This protein binds this small molecule.
Small molecule (SMILES): C[C@@H](O)[C@H](N)C(=O)O

Sequence of chain 1.A:
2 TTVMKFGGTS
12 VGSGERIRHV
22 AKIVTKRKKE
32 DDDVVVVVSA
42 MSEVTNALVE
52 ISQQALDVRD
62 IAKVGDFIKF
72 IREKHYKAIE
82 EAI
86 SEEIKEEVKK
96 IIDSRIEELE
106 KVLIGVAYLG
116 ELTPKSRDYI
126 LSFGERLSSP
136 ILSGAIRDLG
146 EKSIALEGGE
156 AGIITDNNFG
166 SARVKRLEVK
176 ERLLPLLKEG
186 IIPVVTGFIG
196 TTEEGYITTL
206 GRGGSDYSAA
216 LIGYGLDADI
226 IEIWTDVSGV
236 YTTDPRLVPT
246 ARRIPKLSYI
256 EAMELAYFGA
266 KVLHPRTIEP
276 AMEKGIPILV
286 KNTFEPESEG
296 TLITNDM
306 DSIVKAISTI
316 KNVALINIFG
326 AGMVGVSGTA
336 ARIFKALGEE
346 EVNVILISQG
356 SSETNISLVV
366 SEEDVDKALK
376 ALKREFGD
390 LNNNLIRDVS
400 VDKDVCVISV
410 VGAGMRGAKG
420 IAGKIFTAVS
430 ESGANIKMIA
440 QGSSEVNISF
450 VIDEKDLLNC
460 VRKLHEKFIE

Sequence of chain 1.B:
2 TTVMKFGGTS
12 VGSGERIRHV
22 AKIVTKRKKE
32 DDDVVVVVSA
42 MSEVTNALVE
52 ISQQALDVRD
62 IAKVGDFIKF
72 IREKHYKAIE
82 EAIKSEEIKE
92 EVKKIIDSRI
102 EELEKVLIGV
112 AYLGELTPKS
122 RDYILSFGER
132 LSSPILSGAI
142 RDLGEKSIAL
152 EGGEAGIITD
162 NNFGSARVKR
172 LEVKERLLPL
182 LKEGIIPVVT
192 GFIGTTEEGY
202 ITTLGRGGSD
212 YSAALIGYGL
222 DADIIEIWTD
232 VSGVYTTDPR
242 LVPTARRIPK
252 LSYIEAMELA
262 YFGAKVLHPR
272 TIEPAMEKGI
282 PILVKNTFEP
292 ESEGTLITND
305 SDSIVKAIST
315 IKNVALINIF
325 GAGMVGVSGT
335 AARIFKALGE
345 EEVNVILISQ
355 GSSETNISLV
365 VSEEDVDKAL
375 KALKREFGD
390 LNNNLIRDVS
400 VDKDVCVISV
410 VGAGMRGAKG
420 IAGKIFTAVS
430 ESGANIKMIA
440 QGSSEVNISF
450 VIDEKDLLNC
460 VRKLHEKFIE

Binding-site contacts:
Ligand atom CB contacts residue GLN440 of chain 1.A at 3.6 Å.
Ligand atom CA contacts residue ASN434 of chain 1.B at 3.8 Å.
Ligand atom CA contacts residue ALA417 of chain 1.A at 3.6 Å (hydrophobic).
Ligand atom C contacts residue ALA421 of chain 1.A at 4.1 Å (hydrophobic).
Ligand atom OXT contacts residue ALA417 of chain 1.A at 3.4 Å (h-bond).
Ligand atom OG1 contacts residue GLN440 of chain 1.A at 3.5 Å (h-bond).
Ligand atom CG2 contacts residue GLN440 of chain 1.A at 2.9 Å.
Ligand atom O contacts residue LYS418 of chain 1.A at 4.3 Å.
Ligand atom CG2 contacts residue ILE447 of chain 1.A at 4.2 Å (hydrophobic).
Ligand atom N contacts residue ALA417 of chain 1.A at 3.7 Å.
Ligand atom C contacts residue ILE435 of chain 1.B at 3.9 Å (hydrophobic).
Ligand atom O contacts residue ASN434 of chain 1.B at 3.8 Å.
Ligand atom O contacts residue ALA417 of chain 1.A at 4.0 Å.
Ligand atom OG1 contacts residue ILE435 of chain 1.B at 4.3 Å.
Ligand atom N contacts residue GLY416 of chain 1.A at 3.9 Å.
Ligand atom OG1 contacts residue ILE420 of chain 1.A at 4.0 Å.
Ligand atom OXT contacts residue ALA421 of chain 1.A at 3.0 Å (h-bond).
Ligand atom C contacts residue ALA417 of chain 1.A at 3.4 Å (hydrophobic).
Ligand atom N contacts residue MET414 of chain 1.A at 3.6 Å.
Ligand atom CA contacts residue ILE435 of chain 1.B at 3.8 Å (hydrophobic).
Ligand atom OXT contacts residue ILE420 of chain 1.A at 3.1 Å (h-bond).
Ligand atom CA contacts residue GLU444 of chain 1.A at 3.8 Å.
Ligand atom OG1 contacts residue ILE447 of chain 1.A at 4.1 Å.
Ligand atom OXT contacts residue GLY419 of chain 1.A at 3.5 Å (h-bond).
Ligand atom CB contacts residue GLU444 of chain 1.A at 4.0 Å.
Ligand atom OG1 contacts residue GLU444 of chain 1.A at 3.5 Å.
Ligand atom CB contacts residue ILE435 of chain 1.B at 3.3 Å (hydrophobic).
Ligand atom O contacts residue GLY419 of chain 1.A at 4.1 Å.
Ligand atom N contacts residue ILE435 of chain 1.B at 3.5 Å (h-bond).
Ligand atom CG2 contacts residue ILE435 of chain 1.B at 3.7 Å (hydrophobic).
Ligand atom CG2 contacts residue ALA421 of chain 1.A at 3.3 Å (hydrophobic).
Ligand atom N contacts residue ASN434 of chain 1.B at 2.4 Å (h-bond).
Ligand atom OG1 contacts residue MET414 of chain 1.A at 4.0 Å.
Ligand atom N contacts residue GLU444 of chain 1.A at 2.7 Å (salt-bridge).
Ligand atom C contacts residue GLY419 of chain 1.A at 4.0 Å.
Ligand atom CA contacts residue ILE420 of chain 1.A at 3.8 Å (hydrophobic).
Ligand atom C contacts residue ASN434 of chain 1.B at 4.2 Å.
Ligand atom CA contacts residue MET414 of chain 1.A at 3.9 Å (hydrophobic).
Ligand atom O contacts residue ILE435 of chain 1.B at 2.9 Å (h-bond).
Ligand atom C contacts residue ILE420 of chain 1.A at 4.0 Å (hydrophobic).